Sequence of chain 3.A:
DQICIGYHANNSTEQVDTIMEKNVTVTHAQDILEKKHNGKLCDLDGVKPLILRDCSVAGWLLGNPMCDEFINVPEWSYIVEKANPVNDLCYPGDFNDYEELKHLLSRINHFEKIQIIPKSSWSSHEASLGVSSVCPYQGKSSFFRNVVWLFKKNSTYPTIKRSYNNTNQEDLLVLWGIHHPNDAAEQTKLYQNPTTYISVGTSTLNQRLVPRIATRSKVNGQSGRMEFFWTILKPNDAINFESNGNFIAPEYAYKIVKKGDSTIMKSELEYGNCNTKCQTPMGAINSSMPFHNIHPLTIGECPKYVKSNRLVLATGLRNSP

Sequence of chain 2.A:
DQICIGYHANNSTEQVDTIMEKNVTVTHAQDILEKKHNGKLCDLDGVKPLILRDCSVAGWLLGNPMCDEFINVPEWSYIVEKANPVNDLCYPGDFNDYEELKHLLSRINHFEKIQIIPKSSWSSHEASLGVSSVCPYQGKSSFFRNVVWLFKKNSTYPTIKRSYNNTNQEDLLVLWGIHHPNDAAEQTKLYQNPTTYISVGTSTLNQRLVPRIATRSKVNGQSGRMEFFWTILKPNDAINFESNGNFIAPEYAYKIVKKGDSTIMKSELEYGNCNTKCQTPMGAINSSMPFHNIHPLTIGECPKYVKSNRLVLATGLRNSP

The small molecule below binds the protein below.
Small molecule (SMILES): CC(=O)N[C@@H]1[C@@H](O)[C@H](O)[C@@H](CO)O[C@H]1O

Binding-site contacts:
Ligand atom C3 contacts residue ASN181 of chain 3.A at 3.6 Å.
Ligand atom O7 contacts residue ASP253 of chain 3.A at 4.5 Å.
Ligand atom C4 contacts residue ASN181 of chain 3.A at 3.7 Å.
Ligand atom C5 contacts residue ASN252 of chain 3.A at 3.5 Å.
Ligand atom N2 contacts residue ASN181 of chain 3.A at 3.6 Å (h-bond).
Ligand atom C6 contacts residue ASN252 of chain 3.A at 4.3 Å.
Ligand atom O5 contacts residue ASN252 of chain 3.A at 4.3 Å.
Ligand atom O7 contacts residue SER233 of chain 2.A at 3.7 Å.
Ligand atom O7 contacts residue ASN252 of chain 3.A at 4.2 Å.
Ligand atom C7 contacts residue ALA254 of chain 3.A at 4.3 Å (hydrophobic).
Ligand atom C5 contacts residue ASN181 of chain 3.A at 2.7 Å.
Ligand atom C3 contacts residue ASN252 of chain 3.A at 4.0 Å.
Ligand atom C1 contacts residue ASN181 of chain 3.A at 1.3 Å.
Ligand atom O7 contacts residue ALA254 of chain 3.A at 4.1 Å.
Ligand atom C2 contacts residue ASN181 of chain 3.A at 2.8 Å.
Ligand atom C7 contacts residue ASN252 of chain 3.A at 4.1 Å.
Ligand atom O4 contacts residue ASN252 of chain 3.A at 3.8 Å.
Ligand atom C1 contacts residue ASN252 of chain 3.A at 3.7 Å.
Ligand atom N2 contacts residue ASN252 of chain 3.A at 3.1 Å (h-bond).
Ligand atom C4 contacts residue ASN252 of chain 3.A at 4.0 Å.
Ligand atom C2 contacts residue ASN252 of chain 3.A at 3.8 Å.
Ligand atom C7 contacts residue ASN181 of chain 3.A at 4.4 Å.
Ligand atom O5 contacts residue ASN181 of chain 3.A at 1.5 Å (h-bond).
Ligand atom C6 contacts residue ASN181 of chain 3.A at 3.7 Å.